Binding-site contacts:
Ligand atom C8 contacts residue GLN124 of chain 3.A at 4.0 Å.
Ligand atom C3 contacts residue ASN125 of chain 3.A at 3.9 Å.
Ligand atom N2 contacts residue ASN125 of chain 3.A at 3.1 Å (h-bond).
Ligand atom C1 contacts residue ASN125 of chain 3.A at 1.4 Å.
Ligand atom C4 contacts residue ASN125 of chain 3.A at 4.2 Å.
Ligand atom C7 contacts residue GLN124 of chain 3.A at 4.4 Å.
Ligand atom C2 contacts residue ASN125 of chain 3.A at 2.5 Å.
Ligand atom O7 contacts residue ASN125 of chain 3.A at 3.5 Å (h-bond).
Ligand atom O5 contacts residue ASN125 of chain 3.A at 2.3 Å (h-bond).
Ligand atom C7 contacts residue ASN125 of chain 3.A at 3.5 Å.
Ligand atom C5 contacts residue ASN125 of chain 3.A at 3.6 Å.

A small-molecule ligand and the protein it binds are described below.
Small molecule (SMILES): CC(=O)N[C@@H]1[C@@H](O)[C@H](O)[C@@H](CO)O[C@H]1O

Sequence of chain 3.A:
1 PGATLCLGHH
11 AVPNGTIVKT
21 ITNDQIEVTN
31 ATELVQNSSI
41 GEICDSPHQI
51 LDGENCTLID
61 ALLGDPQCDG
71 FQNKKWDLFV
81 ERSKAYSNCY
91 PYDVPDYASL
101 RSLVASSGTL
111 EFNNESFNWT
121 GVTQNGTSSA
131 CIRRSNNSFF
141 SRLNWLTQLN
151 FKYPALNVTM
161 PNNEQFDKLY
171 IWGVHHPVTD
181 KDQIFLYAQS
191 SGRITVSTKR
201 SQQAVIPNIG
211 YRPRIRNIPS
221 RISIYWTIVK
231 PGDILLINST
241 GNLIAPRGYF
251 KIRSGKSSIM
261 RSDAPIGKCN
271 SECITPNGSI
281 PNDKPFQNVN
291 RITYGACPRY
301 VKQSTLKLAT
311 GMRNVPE